Sequence of chain 1.C:
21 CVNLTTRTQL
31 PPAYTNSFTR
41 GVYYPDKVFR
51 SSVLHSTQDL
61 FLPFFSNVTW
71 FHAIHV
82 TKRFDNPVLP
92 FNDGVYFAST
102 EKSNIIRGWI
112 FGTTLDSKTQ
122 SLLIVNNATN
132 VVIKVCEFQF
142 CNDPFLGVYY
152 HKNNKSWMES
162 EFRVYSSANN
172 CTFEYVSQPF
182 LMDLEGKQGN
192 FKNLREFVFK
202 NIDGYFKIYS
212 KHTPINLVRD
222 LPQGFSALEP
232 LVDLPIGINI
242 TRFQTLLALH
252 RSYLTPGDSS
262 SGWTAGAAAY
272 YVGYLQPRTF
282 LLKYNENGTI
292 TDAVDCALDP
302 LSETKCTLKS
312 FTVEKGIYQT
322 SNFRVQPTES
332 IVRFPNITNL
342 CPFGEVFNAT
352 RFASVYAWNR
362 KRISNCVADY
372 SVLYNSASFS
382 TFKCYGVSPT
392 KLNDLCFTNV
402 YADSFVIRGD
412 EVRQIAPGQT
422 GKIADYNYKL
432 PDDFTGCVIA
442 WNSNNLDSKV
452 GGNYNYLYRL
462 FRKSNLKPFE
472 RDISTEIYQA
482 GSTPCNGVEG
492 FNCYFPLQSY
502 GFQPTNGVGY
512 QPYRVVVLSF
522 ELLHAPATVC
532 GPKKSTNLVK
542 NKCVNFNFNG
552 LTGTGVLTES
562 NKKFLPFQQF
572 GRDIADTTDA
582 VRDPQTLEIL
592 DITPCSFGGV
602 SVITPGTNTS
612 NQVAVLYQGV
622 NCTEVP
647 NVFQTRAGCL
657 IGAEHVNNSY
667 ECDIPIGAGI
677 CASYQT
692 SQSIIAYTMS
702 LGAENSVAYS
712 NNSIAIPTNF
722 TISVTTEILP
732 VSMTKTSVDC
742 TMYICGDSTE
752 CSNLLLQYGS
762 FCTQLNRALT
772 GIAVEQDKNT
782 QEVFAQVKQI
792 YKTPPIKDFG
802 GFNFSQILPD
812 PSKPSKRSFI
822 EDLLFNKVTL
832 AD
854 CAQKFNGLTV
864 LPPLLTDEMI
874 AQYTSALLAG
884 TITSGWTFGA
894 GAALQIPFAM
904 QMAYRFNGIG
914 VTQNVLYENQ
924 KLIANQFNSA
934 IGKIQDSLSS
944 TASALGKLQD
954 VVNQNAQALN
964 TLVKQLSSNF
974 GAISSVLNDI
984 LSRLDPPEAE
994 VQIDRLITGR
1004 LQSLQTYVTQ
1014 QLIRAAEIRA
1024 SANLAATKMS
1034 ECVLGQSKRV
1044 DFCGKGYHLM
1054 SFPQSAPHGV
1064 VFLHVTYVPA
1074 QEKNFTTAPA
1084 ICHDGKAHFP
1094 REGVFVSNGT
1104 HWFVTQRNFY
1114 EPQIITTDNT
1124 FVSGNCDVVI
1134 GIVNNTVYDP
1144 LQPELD

Sequence of chain 1.A:
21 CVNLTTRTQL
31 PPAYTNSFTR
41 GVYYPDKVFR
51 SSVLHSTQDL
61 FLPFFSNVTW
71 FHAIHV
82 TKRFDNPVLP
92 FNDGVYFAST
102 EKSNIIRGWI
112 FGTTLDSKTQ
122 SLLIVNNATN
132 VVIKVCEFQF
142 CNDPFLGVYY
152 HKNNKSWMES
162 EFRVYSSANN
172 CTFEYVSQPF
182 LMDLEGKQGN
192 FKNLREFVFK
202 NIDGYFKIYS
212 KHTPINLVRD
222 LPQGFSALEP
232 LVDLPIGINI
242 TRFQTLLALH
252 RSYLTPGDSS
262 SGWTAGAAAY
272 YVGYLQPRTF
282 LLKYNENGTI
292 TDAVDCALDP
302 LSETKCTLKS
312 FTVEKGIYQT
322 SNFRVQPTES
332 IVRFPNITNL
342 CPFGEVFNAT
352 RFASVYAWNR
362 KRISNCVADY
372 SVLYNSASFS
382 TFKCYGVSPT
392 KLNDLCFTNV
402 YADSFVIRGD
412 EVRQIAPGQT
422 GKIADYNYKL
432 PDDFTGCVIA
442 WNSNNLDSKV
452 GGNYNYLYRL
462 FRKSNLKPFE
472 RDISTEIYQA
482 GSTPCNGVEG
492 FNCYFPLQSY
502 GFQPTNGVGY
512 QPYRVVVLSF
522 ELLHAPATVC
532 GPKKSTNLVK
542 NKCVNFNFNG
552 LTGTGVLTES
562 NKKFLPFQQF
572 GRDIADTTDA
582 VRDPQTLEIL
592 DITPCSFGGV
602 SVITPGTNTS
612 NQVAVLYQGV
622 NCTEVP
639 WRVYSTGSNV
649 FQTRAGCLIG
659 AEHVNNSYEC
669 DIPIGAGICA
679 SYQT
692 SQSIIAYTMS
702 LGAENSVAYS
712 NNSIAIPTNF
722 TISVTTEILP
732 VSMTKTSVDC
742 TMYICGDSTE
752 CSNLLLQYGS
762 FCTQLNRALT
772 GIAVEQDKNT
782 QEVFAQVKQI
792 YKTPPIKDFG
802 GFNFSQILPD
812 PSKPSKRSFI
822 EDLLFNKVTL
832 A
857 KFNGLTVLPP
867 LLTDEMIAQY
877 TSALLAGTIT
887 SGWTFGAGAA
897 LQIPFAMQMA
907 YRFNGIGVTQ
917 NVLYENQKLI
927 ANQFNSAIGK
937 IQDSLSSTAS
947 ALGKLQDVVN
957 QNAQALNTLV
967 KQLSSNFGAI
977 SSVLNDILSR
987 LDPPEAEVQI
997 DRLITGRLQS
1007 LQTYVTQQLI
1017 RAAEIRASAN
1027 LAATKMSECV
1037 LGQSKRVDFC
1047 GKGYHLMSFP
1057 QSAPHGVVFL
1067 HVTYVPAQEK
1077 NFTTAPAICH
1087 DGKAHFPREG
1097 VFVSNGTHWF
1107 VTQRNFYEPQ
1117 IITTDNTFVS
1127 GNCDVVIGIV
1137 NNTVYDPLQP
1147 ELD

The protein below binds the small molecule below.
Small molecule (SMILES): CC(=O)N[C@@H]1[C@@H](O)[C@H](O)[C@@H](CO)O[C@H]1O

Binding-site contacts:
Ligand atom C5 contacts residue LYS564 of chain 1.C at 4.5 Å.
Ligand atom C4 contacts residue LYS564 of chain 1.C at 4.3 Å.
Ligand atom C3 contacts residue ASN288 of chain 1.A at 3.8 Å.
Ligand atom C7 contacts residue ASN288 of chain 1.A at 3.0 Å.
Ligand atom C2 contacts residue LYS564 of chain 1.C at 3.8 Å.
Ligand atom O5 contacts residue ASN288 of chain 1.A at 2.4 Å (h-bond).
Ligand atom O5 contacts residue LYS564 of chain 1.C at 3.7 Å.
Ligand atom C4 contacts residue ASN288 of chain 1.A at 4.3 Å.
Ligand atom C1 contacts residue ASN288 of chain 1.A at 1.4 Å.
Ligand atom C5 contacts residue ASN288 of chain 1.A at 3.7 Å.
Ligand atom C8 contacts residue THR290 of chain 1.A at 4.0 Å.
Ligand atom C1 contacts residue LYS564 of chain 1.C at 4.0 Å.
Ligand atom C8 contacts residue ASN288 of chain 1.A at 4.2 Å.
Ligand atom O7 contacts residue ASN288 of chain 1.A at 2.9 Å (h-bond).
Ligand atom N2 contacts residue ASN288 of chain 1.A at 2.8 Å (h-bond).
Ligand atom O7 contacts residue LYS564 of chain 1.C at 4.0 Å.
Ligand atom C2 contacts residue ASN288 of chain 1.A at 2.5 Å.